The protein below binds the small molecule below.
Small molecule (SMILES): FC(F)O[C@H](Cl)C(F)(F)F

Sequence of chain 1.I:
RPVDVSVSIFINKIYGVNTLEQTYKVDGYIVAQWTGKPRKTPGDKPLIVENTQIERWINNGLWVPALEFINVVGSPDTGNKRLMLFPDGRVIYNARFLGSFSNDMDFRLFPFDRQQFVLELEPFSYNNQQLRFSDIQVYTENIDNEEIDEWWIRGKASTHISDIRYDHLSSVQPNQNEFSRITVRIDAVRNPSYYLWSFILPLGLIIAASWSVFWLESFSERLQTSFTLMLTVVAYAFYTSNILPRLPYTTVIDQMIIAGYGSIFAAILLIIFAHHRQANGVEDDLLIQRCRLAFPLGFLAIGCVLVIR

Sequence of chain 1.G:
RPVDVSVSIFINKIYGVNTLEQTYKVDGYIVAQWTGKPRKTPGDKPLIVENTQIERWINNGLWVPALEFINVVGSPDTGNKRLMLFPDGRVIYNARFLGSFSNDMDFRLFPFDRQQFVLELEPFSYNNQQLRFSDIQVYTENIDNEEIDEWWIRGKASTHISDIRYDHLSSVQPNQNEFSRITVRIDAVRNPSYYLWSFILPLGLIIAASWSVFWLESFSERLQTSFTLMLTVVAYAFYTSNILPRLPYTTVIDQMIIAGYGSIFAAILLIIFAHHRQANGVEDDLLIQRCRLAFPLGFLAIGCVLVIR

Sequence of chain 1.J:
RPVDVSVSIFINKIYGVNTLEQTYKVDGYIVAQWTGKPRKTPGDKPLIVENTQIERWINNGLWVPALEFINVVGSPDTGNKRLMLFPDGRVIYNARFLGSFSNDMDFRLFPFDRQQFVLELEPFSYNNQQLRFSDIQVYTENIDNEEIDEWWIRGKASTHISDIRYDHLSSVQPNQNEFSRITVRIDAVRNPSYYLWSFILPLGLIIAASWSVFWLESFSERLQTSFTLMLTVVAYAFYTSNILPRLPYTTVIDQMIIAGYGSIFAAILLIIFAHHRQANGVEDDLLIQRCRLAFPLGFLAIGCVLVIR

Sequence of chain 1.H:
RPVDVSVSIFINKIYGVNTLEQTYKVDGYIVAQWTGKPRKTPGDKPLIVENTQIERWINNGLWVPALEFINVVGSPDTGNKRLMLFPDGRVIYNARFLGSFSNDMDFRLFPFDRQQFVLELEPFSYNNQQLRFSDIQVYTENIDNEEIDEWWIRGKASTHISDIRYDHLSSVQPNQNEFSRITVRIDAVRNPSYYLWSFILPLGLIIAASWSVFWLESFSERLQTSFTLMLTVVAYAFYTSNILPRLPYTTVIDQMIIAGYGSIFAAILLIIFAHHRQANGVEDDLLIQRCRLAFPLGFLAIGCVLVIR

Binding-site contacts:
Ligand atom CL1 contacts residue LEU240 of chain 1.H at 4.1 Å.
Ligand atom O01 contacts residue LEU240 of chain 1.J at 3.8 Å.
Ligand atom F02 contacts residue THR237 of chain 1.I at 4.4 Å.
Ligand atom F04 contacts residue THR237 of chain 1.J at 3.0 Å.
Ligand atom C03 contacts residue THR237 of chain 1.F at 3.6 Å.
Ligand atom C03 contacts residue LEU240 of chain 1.F at 3.9 Å (hydrophobic).
Ligand atom F04 contacts residue THR237 of chain 1.F at 3.5 Å.
Ligand atom F02 contacts residue THR237 of chain 1.H at 3.7 Å.
Ligand atom F01 contacts residue THR237 of chain 1.J at 4.2 Å.
Ligand atom C02 contacts residue LEU240 of chain 1.H at 4.3 Å (hydrophobic).
Ligand atom F03 contacts residue THR237 of chain 1.I at 3.5 Å.
Ligand atom C01 contacts residue THR237 of chain 1.I at 3.9 Å.
Ligand atom C01 contacts residue THR237 of chain 1.H at 4.2 Å.
Ligand atom O01 contacts residue LEU240 of chain 1.F at 3.5 Å.
Ligand atom C02 contacts residue LEU240 of chain 1.J at 4.3 Å (hydrophobic).
Ligand atom CL1 contacts residue THR237 of chain 1.G at 3.7 Å.
Ligand atom F05 contacts residue THR237 of chain 1.F at 3.4 Å.
Ligand atom F01 contacts residue THR237 of chain 1.I at 3.3 Å.
Ligand atom F03 contacts residue THR237 of chain 1.H at 3.3 Å.
Ligand atom F05 contacts residue THR237 of chain 1.G at 4.2 Å.
Ligand atom C03 contacts residue THR237 of chain 1.J at 4.2 Å.
Ligand atom C02 contacts residue LEU240 of chain 1.I at 4.3 Å (hydrophobic).
Ligand atom F03 contacts residue LEU240 of chain 1.I at 4.0 Å.

Sequence of chain 1.F:
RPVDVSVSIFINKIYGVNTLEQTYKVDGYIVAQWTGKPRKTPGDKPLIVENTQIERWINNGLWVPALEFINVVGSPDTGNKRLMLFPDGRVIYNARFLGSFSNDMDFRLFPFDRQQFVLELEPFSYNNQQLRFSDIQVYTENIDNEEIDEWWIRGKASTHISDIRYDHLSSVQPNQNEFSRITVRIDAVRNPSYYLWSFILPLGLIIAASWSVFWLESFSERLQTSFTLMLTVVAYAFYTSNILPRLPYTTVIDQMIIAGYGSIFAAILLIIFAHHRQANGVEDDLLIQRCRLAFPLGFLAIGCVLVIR